Sequence of chain 1.B:
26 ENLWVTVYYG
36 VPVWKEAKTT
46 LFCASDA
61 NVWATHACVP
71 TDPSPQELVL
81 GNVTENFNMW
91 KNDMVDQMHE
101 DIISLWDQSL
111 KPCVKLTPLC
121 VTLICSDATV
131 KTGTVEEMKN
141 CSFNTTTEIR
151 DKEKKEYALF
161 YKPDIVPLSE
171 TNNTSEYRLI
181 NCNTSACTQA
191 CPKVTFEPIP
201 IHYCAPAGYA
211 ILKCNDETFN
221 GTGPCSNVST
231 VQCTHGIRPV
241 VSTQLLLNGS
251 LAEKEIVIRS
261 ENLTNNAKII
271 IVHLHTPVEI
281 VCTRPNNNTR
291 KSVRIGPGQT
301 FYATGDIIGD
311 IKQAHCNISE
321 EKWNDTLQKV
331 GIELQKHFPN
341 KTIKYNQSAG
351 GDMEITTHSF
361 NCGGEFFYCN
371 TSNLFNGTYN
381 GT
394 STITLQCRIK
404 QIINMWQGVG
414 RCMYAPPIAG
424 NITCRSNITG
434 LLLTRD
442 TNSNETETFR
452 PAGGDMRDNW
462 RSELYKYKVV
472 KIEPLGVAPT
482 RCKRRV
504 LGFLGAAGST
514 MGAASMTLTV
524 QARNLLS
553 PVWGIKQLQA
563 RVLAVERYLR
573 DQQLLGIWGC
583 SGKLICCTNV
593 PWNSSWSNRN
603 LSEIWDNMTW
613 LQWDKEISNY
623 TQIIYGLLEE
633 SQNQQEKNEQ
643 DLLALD

Binding-site contacts:
Ligand atom C7 contacts residue PRO277 of chain 1.B at 4.3 Å (hydrophobic).
Ligand atom C1 contacts residue ASN430 of chain 1.B at 1.4 Å.
Ligand atom O5 contacts residue ASN430 of chain 1.B at 2.3 Å (h-bond).
Ligand atom O6 contacts residue NAG1 of chain 1.L at 2.8 Å (h-bond).
Ligand atom C5 contacts residue ASN430 of chain 1.B at 3.7 Å.
Ligand atom C3 contacts residue ASN430 of chain 1.B at 3.9 Å.
Ligand atom C7 contacts residue ASN430 of chain 1.B at 4.2 Å.
Ligand atom C6 contacts residue NAG1 of chain 1.L at 3.2 Å.
Ligand atom N2 contacts residue ASN430 of chain 1.B at 3.1 Å (h-bond).
Ligand atom N2 contacts residue PRO277 of chain 1.B at 4.2 Å.
Ligand atom O7 contacts residue ASN430 of chain 1.B at 4.5 Å.
Ligand atom C2 contacts residue ASN430 of chain 1.B at 2.5 Å.
Ligand atom C8 contacts residue PRO277 of chain 1.B at 3.7 Å (hydrophobic).
Ligand atom C4 contacts residue ASN430 of chain 1.B at 4.2 Å.

The protein below binds the small molecule below.
Small molecule (SMILES): CC(=O)N[C@@H]1[C@@H](O)[C@H](O)[C@@H](CO)O[C@H]1O